A protein and the small-molecule ligand that binds it are described below.
Small molecule (SMILES): CC(F)(F)OCC(F)(F)F

Sequence of chain 24.A:
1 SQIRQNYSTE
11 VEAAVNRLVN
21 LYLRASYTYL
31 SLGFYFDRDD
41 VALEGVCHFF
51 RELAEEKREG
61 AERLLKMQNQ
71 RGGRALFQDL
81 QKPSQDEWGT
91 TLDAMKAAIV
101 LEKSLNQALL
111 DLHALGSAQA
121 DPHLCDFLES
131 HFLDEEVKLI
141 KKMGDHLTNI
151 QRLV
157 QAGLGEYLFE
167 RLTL

Sequence of chain 3.A:
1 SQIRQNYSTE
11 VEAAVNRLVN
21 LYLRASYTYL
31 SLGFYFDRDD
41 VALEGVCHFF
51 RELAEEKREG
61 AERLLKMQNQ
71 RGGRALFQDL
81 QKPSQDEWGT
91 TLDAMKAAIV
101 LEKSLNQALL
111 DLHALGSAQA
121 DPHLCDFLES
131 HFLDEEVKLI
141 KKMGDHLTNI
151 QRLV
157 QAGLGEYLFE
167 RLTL

Binding-site contacts:
Ligand atom FAD contacts residue LEU23 of chain 3.A at 3.5 Å.
Ligand atom FAD contacts residue LEU80 of chain 3.A at 3.6 Å.
Ligand atom FAB contacts residue DFE1 of chain 3.I at 1.6 Å.
Ligand atom FAE contacts residue DFE1 of chain 3.I at 1.1 Å.
Ligand atom CAJ contacts residue SER26 of chain 3.A at 4.2 Å.
Ligand atom FAC contacts residue LEU23 of chain 24.A at 2.9 Å.
Ligand atom FAE contacts residue LEU23 of chain 3.A at 4.3 Å.
Ligand atom CAG contacts residue DFE1 of chain 3.I at 1.0 Å.
Ligand atom FAE contacts residue ARG58 of chain 3.A at 4.3 Å.
Ligand atom FAD contacts residue DFE1 of chain 3.I at 1.4 Å.
Ligand atom CAI contacts residue DFE1 of chain 3.I at 1.4 Å.
Ligand atom FAC contacts residue SER26 of chain 24.A at 3.3 Å.
Ligand atom FAF contacts residue SER26 of chain 3.A at 4.2 Å.
Ligand atom FAB contacts residue SER26 of chain 24.A at 3.2 Å.
Ligand atom CAA contacts residue LEU23 of chain 24.A at 4.3 Å (hydrophobic).
Ligand atom OAH contacts residue DFE1 of chain 3.I at 0.8 Å.
Ligand atom FAF contacts residue DFE1 of chain 3.I at 1.3 Å.
Ligand atom FAD contacts residue TYR27 of chain 3.A at 4.4 Å.
Ligand atom FAB contacts residue LEU30 of chain 24.A at 4.0 Å.
Ligand atom FAF contacts residue LEU23 of chain 24.A at 4.3 Å.
Ligand atom CAI contacts residue LEU23 of chain 24.A at 4.1 Å (hydrophobic).
Ligand atom CAA contacts residue ARG58 of chain 24.A at 3.9 Å.
Ligand atom CAA contacts residue TYR27 of chain 24.A at 3.9 Å (hydrophobic).
Ligand atom CAA contacts residue DFE1 of chain 3.I at 1.9 Å.
Ligand atom FAF contacts residue TYR27 of chain 3.A at 4.1 Å.
Ligand atom CAI contacts residue TYR27 of chain 24.A at 3.6 Å (hydrophobic).
Ligand atom FAE contacts residue SER26 of chain 3.A at 3.3 Å.
Ligand atom CAA contacts residue SER26 of chain 24.A at 1.5 Å.
Ligand atom OAH contacts residue SER26 of chain 24.A at 3.9 Å.
Ligand atom FAB contacts residue TYR27 of chain 24.A at 3.4 Å.
Ligand atom FAC contacts residue DFE1 of chain 3.I at 1.7 Å.
Ligand atom FAC contacts residue TYR27 of chain 24.A at 2.9 Å.
Ligand atom CAI contacts residue SER26 of chain 24.A at 2.8 Å.
Ligand atom CAG contacts residue LEU23 of chain 24.A at 4.2 Å (hydrophobic).
Ligand atom CAJ contacts residue DFE1 of chain 3.I at 0.8 Å.
Ligand atom CAA contacts residue ALA54 of chain 24.A at 4.1 Å (hydrophobic).